Binding-site contacts:
Ligand atom C6 contacts residue CYN1 of chain 2.V at 4.0 Å.
Ligand atom C3 contacts residue CYN1 of chain 2.V at 3.8 Å.
Ligand atom C4 contacts residue PRO15 of chain 2.G at 3.1 Å (hydrophobic).
Ligand atom C7 contacts residue PRO15 of chain 2.G at 3.4 Å (hydrophobic).
Ligand atom N1 contacts residue ARG157 of chain 2.H at 3.6 Å.
Ligand atom O4 contacts residue TYR147 of chain 2.H at 3.5 Å.
Ligand atom O2 contacts residue PRO15 of chain 2.G at 3.9 Å.
Ligand atom C3 contacts residue PRO15 of chain 2.G at 3.4 Å (hydrophobic).
Ligand atom C6 contacts residue TYR147 of chain 2.H at 3.6 Å (hydrophobic).
Ligand atom N1 contacts residue FE1 of chain 2.W at 3.1 Å.
Ligand atom C5 contacts residue TRP149 of chain 2.H at 3.8 Å (hydrophobic).
Ligand atom C7 contacts residue TRP149 of chain 2.H at 3.8 Å (hydrophobic).
Ligand atom C3 contacts residue GLY14 of chain 2.G at 4.0 Å.
Ligand atom N1 contacts residue TYR147 of chain 2.H at 4.0 Å.
Ligand atom C2 contacts residue PRO15 of chain 2.G at 4.0 Å (hydrophobic).
Ligand atom C6 contacts residue ARG157 of chain 2.H at 4.0 Å.
Ligand atom C2 contacts residue ARG157 of chain 2.H at 3.6 Å.
Ligand atom C5 contacts residue PRO15 of chain 2.G at 3.6 Å (hydrophobic).
Ligand atom C2 contacts residue CYN1 of chain 2.V at 3.3 Å.
Ligand atom O4 contacts residue HIS160 of chain 2.H at 3.3 Å.
Ligand atom O3 contacts residue HIS162 of chain 2.H at 3.1 Å (h-bond).
Ligand atom O4 contacts residue TYR108 of chain 2.H at 3.6 Å (h-bond).
Ligand atom O3 contacts residue HIS160 of chain 2.H at 3.1 Å (h-bond).
Ligand atom C2 contacts residue FE1 of chain 2.W at 3.0 Å.
Ligand atom O3 contacts residue CYN1 of chain 2.V at 3.2 Å.
Ligand atom O1 contacts residue ILE191 of chain 2.H at 3.7 Å.
Ligand atom O4 contacts residue FE1 of chain 2.W at 2.4 Å.
Ligand atom O2 contacts residue TRP149 of chain 2.H at 3.4 Å.
Ligand atom O4 contacts residue ARG157 of chain 2.H at 3.5 Å.
Ligand atom O1 contacts residue PRO15 of chain 2.G at 3.8 Å.
Ligand atom O3 contacts residue ARG157 of chain 2.H at 3.0 Å (salt-bridge).
Ligand atom C3 contacts residue ILE191 of chain 2.H at 3.8 Å (hydrophobic).
Ligand atom O3 contacts residue FE1 of chain 2.W at 2.3 Å.
Ligand atom O2 contacts residue ARG133 of chain 2.G at 3.9 Å.
Ligand atom C7 contacts residue TYR24 of chain 2.H at 3.6 Å (hydrophobic).
Ligand atom O4 contacts residue CYN1 of chain 2.V at 3.5 Å.
Ligand atom O3 contacts residue GLN177 of chain 2.H at 4.0 Å.
Ligand atom N1 contacts residue CYN1 of chain 2.V at 3.5 Å (h-bond).
Ligand atom O1 contacts residue TYR24 of chain 2.H at 2.4 Å (h-bond).
Ligand atom O1 contacts residue ARG133 of chain 2.G at 4.0 Å.

The protein below binds the small molecule below.
Small molecule (SMILES): O=C(O)c1cc[n+]([O-])c(O)c1

Sequence of chain 2.G:
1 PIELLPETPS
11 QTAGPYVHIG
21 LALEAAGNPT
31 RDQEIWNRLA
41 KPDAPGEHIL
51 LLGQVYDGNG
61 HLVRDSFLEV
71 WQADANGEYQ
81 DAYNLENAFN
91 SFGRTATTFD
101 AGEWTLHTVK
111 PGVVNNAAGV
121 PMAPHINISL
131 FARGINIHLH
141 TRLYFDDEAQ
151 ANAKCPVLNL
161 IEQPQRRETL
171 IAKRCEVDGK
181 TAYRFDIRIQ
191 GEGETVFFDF

Sequence of chain 2.H:
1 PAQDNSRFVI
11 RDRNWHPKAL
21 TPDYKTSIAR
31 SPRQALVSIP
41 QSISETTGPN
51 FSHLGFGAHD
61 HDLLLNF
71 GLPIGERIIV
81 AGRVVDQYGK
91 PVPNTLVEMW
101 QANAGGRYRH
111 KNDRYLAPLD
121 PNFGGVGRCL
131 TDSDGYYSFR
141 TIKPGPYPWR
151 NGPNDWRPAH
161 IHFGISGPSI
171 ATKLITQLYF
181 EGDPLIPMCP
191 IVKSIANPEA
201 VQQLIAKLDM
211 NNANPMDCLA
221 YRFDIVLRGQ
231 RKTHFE